Sequence of chain 1.B:
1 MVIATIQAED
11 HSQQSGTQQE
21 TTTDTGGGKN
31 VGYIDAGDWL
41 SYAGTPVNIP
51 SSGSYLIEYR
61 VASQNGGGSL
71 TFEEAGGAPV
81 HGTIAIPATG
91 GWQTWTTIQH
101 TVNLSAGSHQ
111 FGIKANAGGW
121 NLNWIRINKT

Binding-site contacts:
Ligand atom C2 contacts residue GLU20 of chain 1.B at 4.0 Å.
Ligand atom C3 contacts residue TYR33 of chain 1.B at 3.8 Å (hydrophobic).
Ligand atom O1 contacts residue ASN121 of chain 1.B at 2.8 Å (h-bond).
Ligand atom O1 contacts residue GLU20 of chain 1.B at 2.8 Å (salt-bridge).
Ligand atom O1 contacts residue TRP92 of chain 1.B at 3.6 Å.
Ligand atom O6 contacts residue TRP92 of chain 1.B at 4.0 Å.
Ligand atom C4 contacts residue TRP92 of chain 1.B at 4.0 Å (hydrophobic).
Ligand atom O2 contacts residue GLU20 of chain 1.B at 3.4 Å (salt-bridge).
Ligand atom O2 contacts residue ASN121 of chain 1.B at 2.3 Å (h-bond).
Ligand atom C6 contacts residue TRP92 of chain 1.B at 4.2 Å (hydrophobic).
Ligand atom O2 contacts residue TRP92 of chain 1.B at 4.3 Å.
Ligand atom C1 contacts residue TRP92 of chain 1.B at 4.2 Å (hydrophobic).
Ligand atom C1 contacts residue GLU20 of chain 1.B at 3.4 Å.
Ligand atom C2 contacts residue ASN121 of chain 1.B at 3.2 Å.
Ligand atom C1 contacts residue TYR33 of chain 1.B at 4.2 Å (hydrophobic).
Ligand atom C2 contacts residue TYR33 of chain 1.B at 4.0 Å (hydrophobic).
Ligand atom C2 contacts residue TRP92 of chain 1.B at 3.7 Å (hydrophobic).
Ligand atom C5 contacts residue TRP92 of chain 1.B at 4.4 Å (hydrophobic).
Ligand atom O3 contacts residue TRP92 of chain 1.B at 3.6 Å.
Ligand atom C3 contacts residue TRP92 of chain 1.B at 4.3 Å (hydrophobic).
Ligand atom C1 contacts residue ASN121 of chain 1.B at 3.9 Å.
Ligand atom O2 contacts residue GLY32 of chain 1.B at 3.2 Å.
Ligand atom O2 contacts residue TYR33 of chain 1.B at 3.0 Å (h-bond).
Ligand atom O5 contacts residue TRP92 of chain 1.B at 3.7 Å.
Ligand atom O3 contacts residue TYR33 of chain 1.B at 3.7 Å.
Ligand atom O4 contacts residue TYR33 of chain 1.B at 3.2 Å.
Ligand atom C4 contacts residue TYR33 of chain 1.B at 3.9 Å (hydrophobic).
Ligand atom C5 contacts residue TYR33 of chain 1.B at 3.7 Å (hydrophobic).
Ligand atom C6 contacts residue TYR33 of chain 1.B at 4.0 Å (hydrophobic).
Ligand atom C3 contacts residue ASN121 of chain 1.B at 4.4 Å.

This protein binds this small molecule.
Small molecule (SMILES): OC[C@H]1O[C@@]2(O)O[C@H]3[C@H](O)[C@@H](O)[C@](O)(O[C@H]1[C@H](O)[C@H]2O)O[C@@H]3CO